A small-molecule ligand and the protein it binds are described below.
Small molecule (SMILES): CC(C)[C@H](NC(=O)[C@@H](NC(=O)[C@H](C)NC(=O)[C@@H]1CCCN1C(=O)[C@@H](N)Cc1ccccc1)[C@@H](C)OP(=O)(O)O)C(=O)O

Binding-site contacts:
Ligand atom O contacts residue ASN180 of chain 2.A at 3.0 Å (h-bond).
Ligand atom P contacts residue LYS54 of chain 2.A at 3.8 Å.
Ligand atom CA contacts residue ASN231 of chain 2.A at 3.7 Å.
Ligand atom P contacts residue TYR135 of chain 2.A at 3.8 Å.
Ligand atom CG2 contacts residue GLY176 of chain 2.A at 3.7 Å.
Ligand atom O contacts residue LEU179 of chain 2.A at 3.5 Å.
Ligand atom O1P contacts residue ARG134 of chain 2.A at 2.8 Å (salt-bridge).
Ligand atom O1P contacts residue LYS54 of chain 2.A at 3.7 Å.
Ligand atom O contacts residue VAL183 of chain 2.A at 3.5 Å.
Ligand atom CE2 contacts residue ARG65 of chain 2.A at 3.7 Å.
Ligand atom O contacts residue LYS127 of chain 2.A at 3.0 Å (salt-bridge).
Ligand atom CE1 contacts residue ARG65 of chain 2.A at 3.8 Å.
Ligand atom CA contacts residue ASN180 of chain 2.A at 3.2 Å.
Ligand atom CB contacts residue ASN231 of chain 2.A at 3.7 Å.
Ligand atom CZ contacts residue ARG65 of chain 2.A at 3.5 Å.
Ligand atom OXT contacts residue PJN1 of chain 2.D at 3.6 Å (h-bond).
Ligand atom O3P contacts residue ARG61 of chain 2.A at 3.1 Å (salt-bridge).
Ligand atom CB contacts residue ASN180 of chain 2.A at 3.4 Å.
Ligand atom CG2 contacts residue ASN180 of chain 2.A at 3.6 Å.
Ligand atom C contacts residue ASN180 of chain 2.A at 3.6 Å.
Ligand atom CB contacts residue TRP235 of chain 2.A at 3.8 Å (hydrophobic).
Ligand atom CB contacts residue ASN231 of chain 2.A at 3.8 Å.
Ligand atom P contacts residue ARG134 of chain 2.A at 3.7 Å.
Ligand atom CG1 contacts residue PJN1 of chain 2.D at 3.7 Å.
Ligand atom CB contacts residue PJN1 of chain 2.D at 3.6 Å.
Ligand atom CG2 contacts residue PJN1 of chain 2.D at 3.7 Å.
Ligand atom CB contacts residue VAL183 of chain 2.A at 3.9 Å (hydrophobic).
Ligand atom O2P contacts residue LYS54 of chain 2.A at 2.8 Å (salt-bridge).
Ligand atom CD1 contacts residue ARG65 of chain 2.A at 3.8 Å.
Ligand atom O contacts residue ASN231 of chain 2.A at 3.1 Å (h-bond).
Ligand atom CD2 contacts residue ARG65 of chain 2.A at 3.7 Å.
Ligand atom O3P contacts residue ARG134 of chain 2.A at 2.8 Å (salt-bridge).
Ligand atom O2P contacts residue ARG61 of chain 2.A at 2.6 Å (salt-bridge).
Ligand atom P contacts residue ARG61 of chain 2.A at 3.6 Å.
Ligand atom CG1 contacts residue LEU227 of chain 2.A at 3.5 Å (hydrophobic).
Ligand atom CG2 contacts residue ARG134 of chain 2.A at 3.6 Å.
Ligand atom N contacts residue ASN231 of chain 2.A at 3.0 Å (h-bond).
Ligand atom O1P contacts residue TYR135 of chain 2.A at 2.5 Å (h-bond).
Ligand atom C contacts residue ASN231 of chain 2.A at 3.8 Å.
Ligand atom N contacts residue ASN180 of chain 2.A at 3.1 Å (h-bond).

Sequence of chain 2.A:
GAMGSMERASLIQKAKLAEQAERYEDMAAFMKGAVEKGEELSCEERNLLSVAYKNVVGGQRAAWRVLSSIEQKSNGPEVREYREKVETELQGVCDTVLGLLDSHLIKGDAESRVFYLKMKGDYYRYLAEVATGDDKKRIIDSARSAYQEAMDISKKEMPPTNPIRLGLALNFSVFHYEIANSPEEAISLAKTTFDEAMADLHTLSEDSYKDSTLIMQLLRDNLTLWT